Binding-site contacts:
Ligand atom O6 contacts residue PRO232 of chain 1.A at 4.4 Å.
Ligand atom O6 contacts residue GLU246 of chain 1.A at 4.0 Å.
Ligand atom C6 contacts residue GLU246 of chain 1.A at 3.6 Å.
Ligand atom C4 contacts residue ASP230 of chain 1.A at 3.6 Å.
Ligand atom O4 contacts residue ASP230 of chain 1.A at 2.8 Å (salt-bridge).
Ligand atom C4 contacts residue GLU246 of chain 1.A at 3.6 Å.
Ligand atom O3 contacts residue ASP230 of chain 1.A at 2.5 Å (salt-bridge).
Ligand atom O4 contacts residue PRO232 of chain 1.A at 3.5 Å.
Ligand atom C2 contacts residue GLU246 of chain 1.A at 4.0 Å.
Ligand atom O5 contacts residue GLU246 of chain 1.A at 3.2 Å (salt-bridge).
Ligand atom C3 contacts residue GLU246 of chain 1.A at 4.4 Å.
Ligand atom C5 contacts residue GLU246 of chain 1.A at 3.7 Å.
Ligand atom C6 contacts residue PRO232 of chain 1.A at 4.1 Å (hydrophobic).
Ligand atom C1 contacts residue GLU246 of chain 1.A at 4.0 Å.
Ligand atom C3 contacts residue ASP230 of chain 1.A at 3.5 Å.
Ligand atom O2 contacts residue GLU246 of chain 1.A at 3.0 Å (salt-bridge).

The small molecule below binds the protein below.
Small molecule (SMILES): CC(=O)N[C@H]1[C@H](O[C@H]2[C@H](O)[C@@H](NC(C)=O)CO[C@@H]2CO)O[C@H](CO)[C@@H](O[C@@H]2O[C@H](CO)[C@@H](O)[C@H](O[C@H]3O[C@H](CO)[C@@H](O)[C@H](O)[C@@H]3O[C@H]3O[C@H](CO)[C@@H](O)[C@H](O)[C@@H]3O[C@H]3O[C@H](CO)[C@@H](O)[C@H](O)[C@@H]3O)[C@@H]2O)[C@@H]1O

Sequence of chain 1.A:
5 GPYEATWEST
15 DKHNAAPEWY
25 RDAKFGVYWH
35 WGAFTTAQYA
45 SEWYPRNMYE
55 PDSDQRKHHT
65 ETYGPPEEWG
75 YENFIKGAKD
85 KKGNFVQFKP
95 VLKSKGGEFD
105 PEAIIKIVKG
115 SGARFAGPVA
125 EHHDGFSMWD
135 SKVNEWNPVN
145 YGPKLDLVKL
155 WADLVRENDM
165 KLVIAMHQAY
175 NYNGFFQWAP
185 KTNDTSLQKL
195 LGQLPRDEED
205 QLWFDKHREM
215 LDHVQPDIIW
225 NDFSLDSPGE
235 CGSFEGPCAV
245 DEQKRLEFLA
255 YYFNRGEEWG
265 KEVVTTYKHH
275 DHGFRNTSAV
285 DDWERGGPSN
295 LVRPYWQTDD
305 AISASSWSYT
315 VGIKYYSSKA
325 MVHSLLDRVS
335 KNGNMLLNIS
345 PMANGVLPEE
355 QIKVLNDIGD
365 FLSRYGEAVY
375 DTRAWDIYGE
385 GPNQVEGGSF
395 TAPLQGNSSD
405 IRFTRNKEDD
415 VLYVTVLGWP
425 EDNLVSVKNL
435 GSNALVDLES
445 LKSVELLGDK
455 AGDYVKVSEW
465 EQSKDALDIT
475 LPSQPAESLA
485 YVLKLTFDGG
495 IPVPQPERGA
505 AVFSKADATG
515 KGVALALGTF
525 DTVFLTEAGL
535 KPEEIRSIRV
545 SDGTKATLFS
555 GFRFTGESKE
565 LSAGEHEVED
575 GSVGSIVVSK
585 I